Sequence of chain 2.A:
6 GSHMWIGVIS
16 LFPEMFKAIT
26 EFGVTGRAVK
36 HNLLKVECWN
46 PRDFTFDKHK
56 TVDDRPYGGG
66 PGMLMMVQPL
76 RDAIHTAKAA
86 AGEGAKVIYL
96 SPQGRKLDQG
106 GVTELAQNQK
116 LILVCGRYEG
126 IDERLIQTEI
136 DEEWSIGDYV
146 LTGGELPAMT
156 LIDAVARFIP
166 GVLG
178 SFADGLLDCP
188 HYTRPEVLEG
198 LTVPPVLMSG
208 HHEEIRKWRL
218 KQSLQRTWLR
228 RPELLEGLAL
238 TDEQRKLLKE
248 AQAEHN

A small-molecule ligand and the protein it binds are described below.
Small molecule (SMILES): Nc1nonc1C(=O)N[C@H]1C[C@@H]1c1ccc(S(N)(=O)=O)cc1

Sequence of chain 1.A:
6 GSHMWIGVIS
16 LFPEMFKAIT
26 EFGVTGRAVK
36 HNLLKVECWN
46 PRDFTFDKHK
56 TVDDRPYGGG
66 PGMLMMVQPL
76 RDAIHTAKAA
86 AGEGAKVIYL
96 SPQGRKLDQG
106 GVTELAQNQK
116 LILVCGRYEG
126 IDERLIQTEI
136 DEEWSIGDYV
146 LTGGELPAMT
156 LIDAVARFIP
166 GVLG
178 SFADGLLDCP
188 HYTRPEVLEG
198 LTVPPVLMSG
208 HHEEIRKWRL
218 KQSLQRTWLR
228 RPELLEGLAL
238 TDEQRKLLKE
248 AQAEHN

Binding-site contacts:
Ligand atom O8 contacts residue TYR144 of chain 2.A at 3.4 Å (h-bond).
Ligand atom C16 contacts residue PHE179 of chain 1.A at 3.9 Å (hydrophobic).
Ligand atom N20 contacts residue PHE179 of chain 1.A at 2.7 Å.
Ligand atom O8 contacts residue PRO97 of chain 2.A at 3.5 Å.
Ligand atom N9 contacts residue PRO97 of chain 2.A at 3.7 Å.
Ligand atom N5 contacts residue PRO97 of chain 2.A at 3.9 Å.
Ligand atom C6 contacts residue SER96 of chain 2.A at 3.9 Å.
Ligand atom C18 contacts residue LEU146 of chain 2.A at 3.3 Å (hydrophobic).
Ligand atom O8 contacts residue LEU146 of chain 2.A at 2.9 Å (h-bond).
Ligand atom O4 contacts residue PRO152 of chain 2.A at 3.6 Å.
Ligand atom N5 contacts residue PRO152 of chain 2.A at 3.8 Å.
Ligand atom C16 contacts residue GLU124 of chain 2.A at 3.9 Å.
Ligand atom C17 contacts residue VAL145 of chain 2.A at 3.7 Å (hydrophobic).
Ligand atom O4 contacts residue LEU95 of chain 2.A at 3.4 Å.
Ligand atom C11 contacts residue GLY148 of chain 2.A at 3.5 Å.
Ligand atom N3 contacts residue SER140 of chain 2.A at 3.6 Å.
Ligand atom O22 contacts residue GLU124 of chain 2.A at 3.0 Å (salt-bridge).
Ligand atom O21 contacts residue GLU124 of chain 2.A at 3.3 Å (salt-bridge).
Ligand atom N5 contacts residue LEU95 of chain 2.A at 3.6 Å.
Ligand atom C11 contacts residue LEU146 of chain 2.A at 3.5 Å (hydrophobic).
Ligand atom C7 contacts residue PRO97 of chain 2.A at 3.5 Å (hydrophobic).
Ligand atom C2 contacts residue PRO97 of chain 2.A at 3.9 Å (hydrophobic).
Ligand atom N1 contacts residue TYR144 of chain 2.A at 3.0 Å (h-bond).
Ligand atom O4 contacts residue SER96 of chain 2.A at 3.0 Å (h-bond).
Ligand atom N3 contacts residue SER96 of chain 2.A at 3.7 Å.
Ligand atom N20 contacts residue SER178 of chain 1.A at 3.2 Å.
Ligand atom N1 contacts residue GLY142 of chain 2.A at 3.1 Å (h-bond).
Ligand atom N1 contacts residue SER140 of chain 2.A at 3.8 Å.
Ligand atom N3 contacts residue ILE141 of chain 2.A at 3.4 Å (h-bond).
Ligand atom C15 contacts residue PHE179 of chain 1.A at 3.4 Å (hydrophobic).
Ligand atom C18 contacts residue VAL145 of chain 2.A at 3.9 Å (hydrophobic).
Ligand atom C7 contacts residue LEU146 of chain 2.A at 3.9 Å (hydrophobic).
Ligand atom O21 contacts residue ARG162 of chain 1.A at 3.5 Å (salt-bridge).
Ligand atom N5 contacts residue SER96 of chain 2.A at 3.3 Å.
Ligand atom C10 contacts residue LEU146 of chain 2.A at 3.4 Å (hydrophobic).
Ligand atom S19 contacts residue GLU124 of chain 2.A at 3.4 Å (salt-bridge).
Ligand atom N3 contacts residue PRO152 of chain 2.A at 3.9 Å.
Ligand atom O22 contacts residue SER178 of chain 1.A at 3.9 Å.
Ligand atom C6 contacts residue PRO97 of chain 2.A at 3.6 Å (hydrophobic).
Ligand atom O8 contacts residue VAL145 of chain 2.A at 3.6 Å.